Sequence of chain 1.A:
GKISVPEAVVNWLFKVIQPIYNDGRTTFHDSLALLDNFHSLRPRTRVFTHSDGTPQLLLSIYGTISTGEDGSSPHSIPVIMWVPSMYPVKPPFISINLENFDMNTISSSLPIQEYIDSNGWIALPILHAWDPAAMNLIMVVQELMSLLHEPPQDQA

Binding-site contacts:
Ligand atom CE2 contacts residue ARG48 of chain 1.A at 3.7 Å.
Ligand atom CB contacts residue TRP18 of chain 1.A at 3.8 Å (hydrophobic).
Ligand atom O contacts residue ARG50 of chain 1.A at 3.5 Å.
Ligand atom CD contacts residue PRO49 of chain 1.A at 3.4 Å (hydrophobic).
Ligand atom CE2 contacts residue PRO49 of chain 1.A at 3.9 Å (hydrophobic).
Ligand atom ND2 contacts residue TYR68 of chain 1.A at 3.9 Å.
Ligand atom CB contacts residue THR51 of chain 1.A at 3.3 Å.
Ligand atom O contacts residue THR51 of chain 1.A at 3.9 Å.
Ligand atom CZ contacts residue VAL15 of chain 1.A at 3.8 Å (hydrophobic).
Ligand atom O contacts residue THR51 of chain 1.A at 2.9 Å (h-bond).
Ligand atom O contacts residue LEU63 of chain 1.A at 3.7 Å.
Ligand atom O contacts residue TRP18 of chain 1.A at 3.5 Å.
Ligand atom CB contacts residue ARG48 of chain 1.A at 3.8 Å.
Ligand atom CG contacts residue ARG50 of chain 1.A at 3.9 Å.
Ligand atom N contacts residue THR51 of chain 1.A at 2.9 Å (h-bond).
Ligand atom CB contacts residue TRP18 of chain 1.A at 3.9 Å (hydrophobic).
Ligand atom CD contacts residue LEU63 of chain 1.A at 3.7 Å (hydrophobic).
Ligand atom CG contacts residue LEU63 of chain 1.A at 3.2 Å (hydrophobic).
Ligand atom OH contacts residue VAL15 of chain 1.A at 3.7 Å.
Ligand atom C contacts residue THR51 of chain 1.A at 3.6 Å.
Ligand atom CG contacts residue TRP18 of chain 1.A at 3.9 Å (hydrophobic).
Ligand atom NE2 contacts residue VAL22 of chain 1.A at 3.0 Å (h-bond).
Ligand atom CD2 contacts residue ARG48 of chain 1.A at 3.9 Å.
Ligand atom CE2 contacts residue VAL15 of chain 1.A at 3.6 Å (hydrophobic).
Ligand atom CG contacts residue ARG48 of chain 1.A at 3.8 Å.
Ligand atom CD1 contacts residue ARG48 of chain 1.A at 3.6 Å.
Ligand atom OH contacts residue PRO12 of chain 1.A at 3.7 Å.
Ligand atom OG contacts residue VAL22 of chain 1.A at 3.9 Å.
Ligand atom NE2 contacts residue ILE26 of chain 1.A at 3.6 Å.
Ligand atom OE1 contacts residue VAL22 of chain 1.A at 3.5 Å.
Ligand atom OD2 contacts residue PRO49 of chain 1.A at 3.9 Å.
Ligand atom CA contacts residue THR51 of chain 1.A at 3.8 Å.
Ligand atom OG contacts residue THR51 of chain 1.A at 3.4 Å (h-bond).
Ligand atom OG contacts residue TRP18 of chain 1.A at 3.0 Å (h-bond).
Ligand atom CD contacts residue TRP18 of chain 1.A at 3.6 Å (hydrophobic).
Ligand atom CA contacts residue THR51 of chain 1.A at 3.4 Å.
Ligand atom OD1 contacts residue TYR68 of chain 1.A at 3.9 Å.
Ligand atom CA contacts residue LEU63 of chain 1.A at 3.9 Å (hydrophobic).
Ligand atom N contacts residue LEU63 of chain 1.A at 3.9 Å.
Ligand atom NE2 contacts residue PRO25 of chain 1.A at 3.8 Å.

The small molecule below binds the protein below.
Small molecule (SMILES): CC(C)[C@H](NC(=O)[C@@H](N)CCC(N)=O)C(=O)N1CCC[C@H]1C(=O)N[C@@H](CO)C(=O)N[C@@H](CC(=O)O)C(=O)N1CCC[C@H]1C(=O)N[C@@H](Cc1ccc(O)cc1)C(=O)N[C@H](C=O)CC(N)=O